Sequence of chain 1.A:
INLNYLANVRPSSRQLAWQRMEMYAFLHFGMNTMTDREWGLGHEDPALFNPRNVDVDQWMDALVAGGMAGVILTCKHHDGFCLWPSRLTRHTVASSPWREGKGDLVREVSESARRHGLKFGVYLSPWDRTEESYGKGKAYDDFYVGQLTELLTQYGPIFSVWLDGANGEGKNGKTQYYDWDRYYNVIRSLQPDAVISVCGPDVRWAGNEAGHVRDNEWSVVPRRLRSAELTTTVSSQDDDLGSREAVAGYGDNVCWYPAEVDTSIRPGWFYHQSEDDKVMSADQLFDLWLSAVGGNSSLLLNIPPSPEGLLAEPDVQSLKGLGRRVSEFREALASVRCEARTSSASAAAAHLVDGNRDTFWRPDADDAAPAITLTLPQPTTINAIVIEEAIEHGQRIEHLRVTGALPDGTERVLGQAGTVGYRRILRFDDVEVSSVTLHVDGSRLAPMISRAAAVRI

A protein and the small-molecule ligand that binds it are described below.
Small molecule (SMILES): C[C@@H]1NC[C@@H](O)[C@H](O)[C@@H]1O

Binding-site contacts:
Ligand atom C4 contacts residue TRP290 of chain 1.A at 3.7 Å (hydrophobic).
Ligand atom O3 contacts residue HIS86 of chain 1.A at 4.0 Å.
Ligand atom C3 contacts residue TRP47 of chain 1.A at 4.0 Å (hydrophobic).
Ligand atom O3 contacts residue TRP47 of chain 1.A at 3.3 Å (h-bond).
Ligand atom N5 contacts residue GLU217 of chain 1.A at 2.9 Å (salt-bridge).
Ligand atom C6 contacts residue HIS36 of chain 1.A at 3.6 Å.
Ligand atom C2 contacts residue HIS86 of chain 1.A at 3.3 Å.
Ligand atom C3 contacts residue HIS85 of chain 1.A at 3.9 Å.
Ligand atom C1 contacts residue GLU217 of chain 1.A at 3.5 Å.
Ligand atom C6 contacts residue TRP290 of chain 1.A at 3.6 Å (hydrophobic).
Ligand atom C1 contacts residue ALA174 of chain 1.A at 3.8 Å (hydrophobic).
Ligand atom O4 contacts residue TYR131 of chain 1.A at 3.4 Å (h-bond).
Ligand atom C6 contacts residue TRP170 of chain 1.A at 4.1 Å (hydrophobic).
Ligand atom C4 contacts residue HIS36 of chain 1.A at 3.4 Å.
Ligand atom C3 contacts residue TRP290 of chain 1.A at 3.8 Å (hydrophobic).
Ligand atom C5 contacts residue TRP290 of chain 1.A at 3.5 Å (hydrophobic).
Ligand atom C6 contacts residue ASP283 of chain 1.A at 3.6 Å.
Ligand atom O2 contacts residue HIS86 of chain 1.A at 2.8 Å (h-bond).
Ligand atom C4 contacts residue ASP172 of chain 1.A at 4.0 Å.
Ligand atom C2 contacts residue HIS85 of chain 1.A at 4.2 Å.
Ligand atom C6 contacts residue PHE34 of chain 1.A at 3.6 Å (hydrophobic).
Ligand atom C4 contacts residue HIS85 of chain 1.A at 3.8 Å.
Ligand atom N5 contacts residue ASP172 of chain 1.A at 2.8 Å (salt-bridge).
Ligand atom O3 contacts residue TRP290 of chain 1.A at 4.1 Å.
Ligand atom C2 contacts residue TRP47 of chain 1.A at 4.0 Å (hydrophobic).
Ligand atom C5 contacts residue GLU217 of chain 1.A at 3.3 Å.
Ligand atom C2 contacts residue ALA174 of chain 1.A at 4.0 Å (hydrophobic).
Ligand atom C5 contacts residue HIS36 of chain 1.A at 4.2 Å.
Ligand atom O4 contacts residue ASP172 of chain 1.A at 3.4 Å (salt-bridge).
Ligand atom C6 contacts residue GLU217 of chain 1.A at 3.4 Å.
Ligand atom C2 contacts residue ASP172 of chain 1.A at 3.3 Å.
Ligand atom O3 contacts residue HIS85 of chain 1.A at 3.0 Å (h-bond).
Ligand atom C1 contacts residue ASP172 of chain 1.A at 3.1 Å.
Ligand atom C1 contacts residue EDO1 of chain 1.D at 3.2 Å.
Ligand atom O4 contacts residue HIS36 of chain 1.A at 2.8 Å (h-bond).
Ligand atom O2 contacts residue TRP47 of chain 1.A at 2.9 Å (h-bond).
Ligand atom C5 contacts residue ASP172 of chain 1.A at 3.8 Å.
Ligand atom O4 contacts residue HIS85 of chain 1.A at 2.8 Å (h-bond).
Ligand atom O2 contacts residue ALA174 of chain 1.A at 3.4 Å.
Ligand atom N5 contacts residue EDO1 of chain 1.D at 3.1 Å (h-bond).